Sequence of chain 1.A:
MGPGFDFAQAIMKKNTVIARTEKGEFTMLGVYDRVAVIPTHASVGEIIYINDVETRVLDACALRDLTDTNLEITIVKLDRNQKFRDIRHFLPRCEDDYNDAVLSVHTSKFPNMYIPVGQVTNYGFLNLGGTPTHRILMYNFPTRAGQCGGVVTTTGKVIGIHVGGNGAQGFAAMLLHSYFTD

Binding-site contacts:
Ligand atom C2 contacts residue ARG144 of chain 1.A at 4.1 Å.
Ligand atom C2 contacts residue ILE115 of chain 1.A at 4.3 Å (hydrophobic).
Ligand atom N contacts residue ARG144 of chain 1.A at 3.9 Å.
Ligand atom N1 contacts residue ARG144 of chain 1.A at 4.4 Å.
Ligand atom C2 contacts residue MET113 of chain 1.A at 3.8 Å (hydrophobic).
Ligand atom C2 contacts residue U0O1 of chain 1.D at 3.6 Å.
Ligand atom I contacts residue PHE110 of chain 1.A at 3.8 Å.
Ligand atom N contacts residue U0O1 of chain 1.D at 4.3 Å.
Ligand atom C contacts residue MET113 of chain 1.A at 4.1 Å (hydrophobic).
Ligand atom C contacts residue ARG144 of chain 1.A at 4.2 Å.
Ligand atom N1 contacts residue PHE110 of chain 1.A at 3.6 Å.
Ligand atom C contacts residue PHE110 of chain 1.A at 4.2 Å (hydrophobic).
Ligand atom C1 contacts residue ARG144 of chain 1.A at 3.2 Å.
Ligand atom N1 contacts residue MET113 of chain 1.A at 3.1 Å.

The small molecule below binds the protein below.
Small molecule (SMILES): Ic1cnc[nH]1